This protein binds this small molecule.
Small molecule (SMILES): CC(=O)N[C@H]1[C@H](O[C@H]2[C@H](O)[C@@H](NC(C)=O)CO[C@@H]2CO)O[C@H](CO)[C@@H](O)[C@@H]1O

Binding-site contacts:
Ligand atom C1 contacts residue GLN891 of chain 1.A at 3.6 Å.
Ligand atom C8 contacts residue GLN895 of chain 1.A at 3.8 Å.
Ligand atom O5 contacts residue ASN686 of chain 1.A at 2.3 Å (h-bond).
Ligand atom C4 contacts residue ASN686 of chain 1.A at 4.2 Å.
Ligand atom C6 contacts residue GLN895 of chain 1.A at 4.4 Å.
Ligand atom C5 contacts residue GLN895 of chain 1.A at 4.5 Å.
Ligand atom C3 contacts residue GLN891 of chain 1.A at 4.5 Å.
Ligand atom C7 contacts residue ASN686 of chain 1.A at 3.2 Å.
Ligand atom C2 contacts residue ASN686 of chain 1.A at 2.4 Å.
Ligand atom C5 contacts residue GLN891 of chain 1.A at 3.7 Å.
Ligand atom O5 contacts residue GLN891 of chain 1.A at 3.9 Å.
Ligand atom C1 contacts residue ASN686 of chain 1.A at 1.4 Å.
Ligand atom O6 contacts residue ASN686 of chain 1.A at 4.5 Å.
Ligand atom C7 contacts residue GLN1040 of chain 1.A at 4.4 Å.
Ligand atom C8 contacts residue ASN686 of chain 1.A at 4.4 Å.
Ligand atom O7 contacts residue GLN1040 of chain 1.A at 3.3 Å (h-bond).
Ligand atom C3 contacts residue ASN686 of chain 1.A at 3.8 Å.
Ligand atom N2 contacts residue ASN686 of chain 1.A at 2.9 Å (h-bond).
Ligand atom O7 contacts residue ASN686 of chain 1.A at 3.1 Å (h-bond).
Ligand atom C5 contacts residue ASN686 of chain 1.A at 3.6 Å.

Sequence of chain 1.A:
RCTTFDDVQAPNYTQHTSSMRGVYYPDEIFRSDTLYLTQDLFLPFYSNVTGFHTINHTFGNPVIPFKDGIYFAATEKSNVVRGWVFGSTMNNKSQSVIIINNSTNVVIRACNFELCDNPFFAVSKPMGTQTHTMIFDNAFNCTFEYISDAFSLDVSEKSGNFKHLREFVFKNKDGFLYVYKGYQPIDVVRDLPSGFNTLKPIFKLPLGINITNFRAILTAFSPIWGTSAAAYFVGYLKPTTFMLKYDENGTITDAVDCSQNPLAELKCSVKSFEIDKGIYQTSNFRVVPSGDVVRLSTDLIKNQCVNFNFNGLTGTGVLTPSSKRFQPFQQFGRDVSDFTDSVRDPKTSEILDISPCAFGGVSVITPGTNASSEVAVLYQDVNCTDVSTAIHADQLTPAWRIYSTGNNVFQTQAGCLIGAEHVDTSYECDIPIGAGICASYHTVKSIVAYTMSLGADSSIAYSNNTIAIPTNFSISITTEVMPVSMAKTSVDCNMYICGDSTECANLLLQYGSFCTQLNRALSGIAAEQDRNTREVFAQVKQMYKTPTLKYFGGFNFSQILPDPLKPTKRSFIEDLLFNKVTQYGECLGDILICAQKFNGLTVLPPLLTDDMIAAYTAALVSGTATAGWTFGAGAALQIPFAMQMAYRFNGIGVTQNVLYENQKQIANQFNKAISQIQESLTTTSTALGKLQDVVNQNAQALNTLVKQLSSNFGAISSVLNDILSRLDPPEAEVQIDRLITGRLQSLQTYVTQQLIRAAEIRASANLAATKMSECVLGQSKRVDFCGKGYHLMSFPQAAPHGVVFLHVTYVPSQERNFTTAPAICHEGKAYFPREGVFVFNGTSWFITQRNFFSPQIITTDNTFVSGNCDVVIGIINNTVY